Sequence of chain 1.A:
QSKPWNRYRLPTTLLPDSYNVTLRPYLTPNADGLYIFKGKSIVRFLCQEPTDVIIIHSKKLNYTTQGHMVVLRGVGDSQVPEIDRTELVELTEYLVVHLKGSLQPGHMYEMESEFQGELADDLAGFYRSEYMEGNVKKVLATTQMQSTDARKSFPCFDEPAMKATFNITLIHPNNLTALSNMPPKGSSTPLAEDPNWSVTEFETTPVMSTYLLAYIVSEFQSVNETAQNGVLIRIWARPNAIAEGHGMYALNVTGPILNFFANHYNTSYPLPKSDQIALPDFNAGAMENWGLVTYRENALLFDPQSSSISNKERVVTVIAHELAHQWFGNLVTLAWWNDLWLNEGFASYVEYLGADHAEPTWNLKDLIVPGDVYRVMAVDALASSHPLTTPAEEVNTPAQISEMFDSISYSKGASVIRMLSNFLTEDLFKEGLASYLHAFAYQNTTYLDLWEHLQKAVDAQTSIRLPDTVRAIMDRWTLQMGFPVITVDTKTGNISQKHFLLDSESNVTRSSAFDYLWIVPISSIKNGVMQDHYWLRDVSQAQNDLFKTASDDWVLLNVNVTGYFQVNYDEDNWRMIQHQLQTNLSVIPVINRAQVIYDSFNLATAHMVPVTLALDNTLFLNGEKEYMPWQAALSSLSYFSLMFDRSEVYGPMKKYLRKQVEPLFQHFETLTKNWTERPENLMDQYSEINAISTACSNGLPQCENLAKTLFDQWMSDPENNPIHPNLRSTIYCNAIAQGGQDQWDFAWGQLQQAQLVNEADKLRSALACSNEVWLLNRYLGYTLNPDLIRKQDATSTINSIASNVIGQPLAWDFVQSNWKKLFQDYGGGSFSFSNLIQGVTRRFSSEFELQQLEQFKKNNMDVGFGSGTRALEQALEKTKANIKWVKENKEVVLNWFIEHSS

A small-molecule ligand and the protein it binds are described below.
Small molecule (SMILES): CC(=O)N[C@H]1[C@H](O[C@H]2[C@H](O)[C@@H](NC(C)=O)CO[C@@H]2CO)O[C@H](CO)[C@@H](O[C@@H]2O[C@H](CO)[C@@H](O)[C@H](O)[C@H]2NC(C)=O)[C@@H]1O

Binding-site contacts:
Ligand atom N2 contacts residue ASN252 of chain 1.A at 3.0 Å (h-bond).
Ligand atom C1 contacts residue ASN252 of chain 1.A at 1.4 Å.
Ligand atom C8 contacts residue PRO304 of chain 1.A at 4.0 Å (hydrophobic).
Ligand atom C7 contacts residue TYR249 of chain 1.A at 4.1 Å (hydrophobic).
Ligand atom O5 contacts residue ASN252 of chain 1.A at 2.3 Å (h-bond).
Ligand atom C5 contacts residue ASN252 of chain 1.A at 3.6 Å.
Ligand atom C4 contacts residue ASN252 of chain 1.A at 4.2 Å.
Ligand atom O7 contacts residue LYS312 of chain 1.A at 3.6 Å (salt-bridge).
Ligand atom O7 contacts residue ASN252 of chain 1.A at 3.8 Å.
Ligand atom C7 contacts residue ASN252 of chain 1.A at 3.6 Å.
Ligand atom C2 contacts residue ASN252 of chain 1.A at 2.4 Å.
Ligand atom C3 contacts residue ASN252 of chain 1.A at 3.8 Å.
Ligand atom O7 contacts residue TYR249 of chain 1.A at 3.5 Å.
Ligand atom C8 contacts residue MET248 of chain 1.A at 4.4 Å (hydrophobic).
Ligand atom C8 contacts residue TYR249 of chain 1.A at 3.7 Å (hydrophobic).
Ligand atom N2 contacts residue MET248 of chain 1.A at 4.4 Å.
Ligand atom C8 contacts residue PHE302 of chain 1.A at 4.1 Å (hydrophobic).